A protein and the small-molecule ligand that binds it are described below.
Small molecule (SMILES): CCCCCCCCCCCC[N+](C)(C)CCCS(=O)(=O)O

Sequence of chain 25.A:
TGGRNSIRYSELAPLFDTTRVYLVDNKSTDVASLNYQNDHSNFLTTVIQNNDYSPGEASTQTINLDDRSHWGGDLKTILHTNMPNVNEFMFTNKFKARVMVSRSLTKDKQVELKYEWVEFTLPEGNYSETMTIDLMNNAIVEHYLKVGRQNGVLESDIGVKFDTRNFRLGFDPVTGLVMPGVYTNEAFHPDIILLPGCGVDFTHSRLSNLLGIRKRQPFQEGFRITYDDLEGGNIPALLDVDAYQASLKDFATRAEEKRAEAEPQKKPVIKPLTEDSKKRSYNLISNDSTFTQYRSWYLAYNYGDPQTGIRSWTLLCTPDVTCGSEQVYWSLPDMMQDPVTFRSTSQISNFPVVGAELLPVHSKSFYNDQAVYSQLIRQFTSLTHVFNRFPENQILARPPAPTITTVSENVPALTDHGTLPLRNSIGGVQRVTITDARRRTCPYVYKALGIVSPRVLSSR

Binding-site contacts:
Ligand atom C3 contacts residue ASP229 of chain 25.A at 4.4 Å.
Ligand atom C2 contacts residue ARG224 of chain 25.A at 4.0 Å.
Ligand atom S1 contacts residue TRP374 of chain 25.A at 4.4 Å.
Ligand atom O1S contacts residue LYS215 of chain 25.A at 3.9 Å.
Ligand atom O3S contacts residue ARG224 of chain 25.A at 3.8 Å.
Ligand atom C2 contacts residue TRP374 of chain 25.A at 4.0 Å (hydrophobic).
Ligand atom C3 contacts residue TRP374 of chain 25.A at 4.0 Å (hydrophobic).
Ligand atom O2S contacts residue GLY222 of chain 25.A at 3.4 Å (h-bond).
Ligand atom O1S contacts residue GLY222 of chain 25.A at 3.0 Å (h-bond).
Ligand atom N1 contacts residue TRP374 of chain 25.A at 3.5 Å.
Ligand atom C1 contacts residue ARG224 of chain 25.A at 4.1 Å.
Ligand atom S1 contacts residue ARG224 of chain 25.A at 4.0 Å.
Ligand atom O1S contacts residue ARG224 of chain 25.A at 2.9 Å (salt-bridge).
Ligand atom O1S contacts residue PHE223 of chain 25.A at 3.2 Å.
Ligand atom S1 contacts residue LYS215 of chain 25.A at 4.1 Å.
Ligand atom C1 contacts residue TRP374 of chain 25.A at 3.3 Å (hydrophobic).
Ligand atom S1 contacts residue GLY222 of chain 25.A at 3.8 Å.
Ligand atom O2S contacts residue LYS215 of chain 25.A at 3.1 Å (salt-bridge).
Ligand atom O1S contacts residue TRP374 of chain 25.A at 4.0 Å.